The small molecule below binds the protein below.
Small molecule (SMILES): Cc1cc(CCCOc2c(C)cc(-c3noc(C(F)(F)F)n3)cc2C)on1

Sequence of chain 1.A:
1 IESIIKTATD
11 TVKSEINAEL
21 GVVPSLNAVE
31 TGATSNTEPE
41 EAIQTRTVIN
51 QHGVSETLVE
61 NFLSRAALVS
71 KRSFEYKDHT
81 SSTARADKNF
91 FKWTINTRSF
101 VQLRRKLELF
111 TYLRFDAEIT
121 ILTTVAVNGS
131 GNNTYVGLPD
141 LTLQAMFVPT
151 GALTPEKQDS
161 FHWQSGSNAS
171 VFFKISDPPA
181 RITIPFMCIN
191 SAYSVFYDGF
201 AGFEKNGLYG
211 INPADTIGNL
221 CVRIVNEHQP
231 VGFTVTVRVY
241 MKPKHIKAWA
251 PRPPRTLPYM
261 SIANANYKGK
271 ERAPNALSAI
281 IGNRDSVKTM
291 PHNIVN

Binding-site contacts:
Ligand atom F3 contacts residue ILE182 of chain 1.A at 3.2 Å.
Ligand atom C6B contacts residue ILE184 of chain 1.A at 3.7 Å (hydrophobic).
Ligand atom CM6 contacts residue ILE217 of chain 1.A at 3.4 Å (hydrophobic).
Ligand atom N1A contacts residue LEU220 of chain 1.A at 3.0 Å.
Ligand atom F2 contacts residue SER170 of chain 1.A at 3.5 Å.
Ligand atom F3 contacts residue ALA24 of chain 1.B at 3.9 Å.
Ligand atom F2 contacts residue PHE147 of chain 1.A at 3.2 Å.
Ligand atom O1A contacts residue ILE182 of chain 1.A at 3.9 Å.
Ligand atom CM6 contacts residue MET187 of chain 1.A at 3.8 Å (hydrophobic).
Ligand atom F1 contacts residue ALA145 of chain 1.A at 3.0 Å.
Ligand atom C6B contacts residue ILE95 of chain 1.A at 3.6 Å (hydrophobic).
Ligand atom C5B contacts residue ILE184 of chain 1.A at 3.4 Å (hydrophobic).
Ligand atom F1 contacts residue SER170 of chain 1.A at 3.7 Å.
Ligand atom N3A contacts residue ILE184 of chain 1.A at 3.9 Å.
Ligand atom F1 contacts residue VAL171 of chain 1.A at 3.0 Å.
Ligand atom CM4 contacts residue ALA145 of chain 1.A at 3.5 Å (hydrophobic).
Ligand atom CM2 contacts residue TRP93 of chain 1.A at 3.9 Å (hydrophobic).
Ligand atom C3B contacts residue ILE119 of chain 1.A at 3.5 Å (hydrophobic).
Ligand atom O1B contacts residue ILE95 of chain 1.A at 3.0 Å.
Ligand atom C2A contacts residue ILE182 of chain 1.A at 3.6 Å (hydrophobic).
Ligand atom O1A contacts residue ALA145 of chain 1.A at 3.8 Å.
Ligand atom C2B contacts residue ILE119 of chain 1.A at 3.5 Å (hydrophobic).
Ligand atom C4 contacts residue PHE115 of chain 1.A at 3.3 Å (hydrophobic).
Ligand atom CM3 contacts residue THR97 of chain 1.A at 3.9 Å.
Ligand atom F2 contacts residue ALA145 of chain 1.A at 3.0 Å.
Ligand atom N3A contacts residue PHE147 of chain 1.A at 3.6 Å.
Ligand atom CM4 contacts residue ALA169 of chain 1.A at 3.5 Å (hydrophobic).
Ligand atom C1B contacts residue ILE95 of chain 1.A at 3.5 Å (hydrophobic).
Ligand atom CM4 contacts residue ILE182 of chain 1.A at 3.6 Å (hydrophobic).
Ligand atom N3A contacts residue ILE182 of chain 1.A at 3.0 Å.
Ligand atom O1A contacts residue LEU220 of chain 1.A at 3.4 Å.
Ligand atom F3 contacts residue ALA169 of chain 1.A at 3.7 Å.
Ligand atom O1 contacts residue TYR193 of chain 1.A at 3.9 Å.
Ligand atom F2 contacts residue ALA169 of chain 1.A at 2.2 Å.
Ligand atom CM2 contacts residue ILE119 of chain 1.A at 3.5 Å (hydrophobic).
Ligand atom C3A contacts residue ILE182 of chain 1.A at 3.2 Å (hydrophobic).
Ligand atom C2A contacts residue LEU220 of chain 1.A at 3.8 Å (hydrophobic).
Ligand atom F2 contacts residue MET146 of chain 1.A at 3.7 Å.
Ligand atom O1 contacts residue ILE217 of chain 1.A at 3.2 Å.
Ligand atom CM6 contacts residue ILE184 of chain 1.A at 3.5 Å (hydrophobic).

Sequence of chain 1.B:
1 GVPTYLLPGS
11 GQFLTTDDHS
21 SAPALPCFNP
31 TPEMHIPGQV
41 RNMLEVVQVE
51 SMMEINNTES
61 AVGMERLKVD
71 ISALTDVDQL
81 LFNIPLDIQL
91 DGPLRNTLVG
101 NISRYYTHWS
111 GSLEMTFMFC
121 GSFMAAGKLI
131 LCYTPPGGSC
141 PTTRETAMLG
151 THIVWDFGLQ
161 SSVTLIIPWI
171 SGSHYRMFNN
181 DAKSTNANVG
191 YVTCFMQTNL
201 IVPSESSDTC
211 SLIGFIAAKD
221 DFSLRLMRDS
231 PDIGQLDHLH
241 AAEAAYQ